Sequence of chain 1.B:
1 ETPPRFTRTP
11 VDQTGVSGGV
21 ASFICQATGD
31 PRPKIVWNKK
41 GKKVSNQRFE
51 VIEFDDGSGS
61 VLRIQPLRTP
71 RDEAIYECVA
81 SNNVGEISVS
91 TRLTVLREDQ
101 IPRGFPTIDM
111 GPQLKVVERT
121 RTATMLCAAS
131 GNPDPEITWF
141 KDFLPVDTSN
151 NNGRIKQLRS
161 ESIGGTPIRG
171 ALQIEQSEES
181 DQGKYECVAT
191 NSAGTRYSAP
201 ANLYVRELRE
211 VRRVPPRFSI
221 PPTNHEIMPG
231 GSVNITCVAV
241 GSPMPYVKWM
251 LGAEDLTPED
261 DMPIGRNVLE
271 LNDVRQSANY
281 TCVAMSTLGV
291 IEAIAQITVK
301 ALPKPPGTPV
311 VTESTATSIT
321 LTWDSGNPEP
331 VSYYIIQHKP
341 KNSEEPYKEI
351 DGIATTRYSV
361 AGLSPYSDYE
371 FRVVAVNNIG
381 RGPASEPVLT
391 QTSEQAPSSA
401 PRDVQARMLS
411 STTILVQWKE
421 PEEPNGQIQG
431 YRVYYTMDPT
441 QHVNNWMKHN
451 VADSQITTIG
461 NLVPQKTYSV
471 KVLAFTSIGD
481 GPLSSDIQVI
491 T

This small molecule binds to this protein.
Small molecule (SMILES): CC(=O)N[C@@H]1[C@@H](O)[C@H](O)[C@@H](CO)O[C@H]1O

Binding-site contacts:
Ligand atom C8 contacts residue ALA278 of chain 1.B at 3.5 Å (hydrophobic).
Ligand atom O5 contacts residue GLN296 of chain 1.B at 3.6 Å (h-bond).
Ligand atom C1 contacts residue GLN296 of chain 1.B at 3.5 Å.
Ligand atom C5 contacts residue ASN279 of chain 1.B at 3.7 Å.
Ligand atom O6 contacts residue GLN296 of chain 1.B at 4.1 Å.
Ligand atom C5 contacts residue GLN296 of chain 1.B at 3.6 Å.
Ligand atom O7 contacts residue ASN279 of chain 1.B at 3.2 Å (h-bond).
Ligand atom C3 contacts residue ASN279 of chain 1.B at 3.8 Å.
Ligand atom C8 contacts residue SER277 of chain 1.B at 3.5 Å.
Ligand atom C1 contacts residue ASN279 of chain 1.B at 1.4 Å.
Ligand atom O5 contacts residue ASN279 of chain 1.B at 2.4 Å (h-bond).
Ligand atom C2 contacts residue ASN279 of chain 1.B at 2.4 Å.
Ligand atom C7 contacts residue ASN279 of chain 1.B at 3.2 Å.
Ligand atom O7 contacts residue ALA278 of chain 1.B at 4.3 Å.
Ligand atom N2 contacts residue ASN279 of chain 1.B at 2.9 Å (h-bond).
Ligand atom C4 contacts residue ASN279 of chain 1.B at 4.2 Å.
Ligand atom C7 contacts residue ALA278 of chain 1.B at 4.2 Å (hydrophobic).
Ligand atom C6 contacts residue GLN296 of chain 1.B at 4.5 Å.
Ligand atom C8 contacts residue ASN279 of chain 1.B at 4.4 Å.